Binding-site contacts:
Ligand atom O2G contacts residue ASP60 of chain 1.H at 3.5 Å (salt-bridge).
Ligand atom N6 contacts residue PHE476 of chain 1.H at 3.1 Å.
Ligand atom O1A contacts residue GLY40 of chain 1.H at 2.7 Å (h-bond).
Ligand atom O3G contacts residue ASP386 of chain 1.H at 3.6 Å (salt-bridge).
Ligand atom O1A contacts residue GLY160 of chain 1.H at 2.8 Å (h-bond).
Ligand atom O3G contacts residue MG1 of chain 1.X at 2.7 Å.
Ligand atom O1A contacts residue ASN59 of chain 1.H at 3.5 Å (h-bond).
Ligand atom O1B contacts residue MG1 of chain 1.X at 2.8 Å.
Ligand atom O1G contacts residue ASN59 of chain 1.H at 3.1 Å (h-bond).
Ligand atom O2' contacts residue GLU490 of chain 1.H at 1.8 Å (salt-bridge).
Ligand atom O1A contacts residue LEU39 of chain 1.H at 3.2 Å.
Ligand atom C3' contacts residue GLU490 of chain 1.H at 3.4 Å.
Ligand atom O2A contacts residue GLY160 of chain 1.H at 3.0 Å.
Ligand atom PA contacts residue GLY40 of chain 1.H at 3.4 Å.
Ligand atom O5' contacts residue GLY40 of chain 1.H at 2.9 Å (h-bond).
Ligand atom N3B contacts residue THR94 of chain 1.H at 3.3 Å (h-bond).
Ligand atom O2G contacts residue ASP91 of chain 1.H at 3.5 Å (salt-bridge).
Ligand atom O1G contacts residue GLY61 of chain 1.H at 3.0 Å (h-bond).
Ligand atom O2G contacts residue THR93 of chain 1.H at 2.9 Å (h-bond).
Ligand atom O1A contacts residue THR38 of chain 1.H at 2.6 Å (h-bond).
Ligand atom O2G contacts residue ASP386 of chain 1.H at 3.4 Å (salt-bridge).
Ligand atom O1G contacts residue THR94 of chain 1.H at 3.2 Å (h-bond).
Ligand atom C2 contacts residue LEU473 of chain 1.H at 3.5 Å (hydrophobic).
Ligand atom O2' contacts residue GLY404 of chain 1.H at 3.0 Å (h-bond).
Ligand atom PA contacts residue GLY160 of chain 1.H at 3.4 Å.
Ligand atom C2' contacts residue GLU490 of chain 1.H at 2.8 Å.
Ligand atom N7 contacts residue PRO41 of chain 1.H at 3.4 Å.
Ligand atom N3 contacts residue GLY404 of chain 1.H at 3.4 Å.
Ligand atom N1 contacts residue ASN474 of chain 1.H at 3.6 Å.
Ligand atom O1G contacts residue LYS161 of chain 1.H at 3.6 Å (salt-bridge).
Ligand atom O3G contacts residue LYS161 of chain 1.H at 3.0 Å (salt-bridge).
Ligand atom O2A contacts residue MG1 of chain 1.X at 2.9 Å.
Ligand atom O2B contacts residue THR95 of chain 1.H at 3.1 Å.
Ligand atom O1B contacts residue ASP91 of chain 1.H at 2.9 Å (salt-bridge).
Ligand atom PG contacts residue LYS161 of chain 1.H at 3.6 Å.
Ligand atom N3B contacts residue THR93 of chain 1.H at 3.6 Å.
Ligand atom O3G contacts residue ASP91 of chain 1.H at 3.0 Å (salt-bridge).
Ligand atom O2' contacts residue GLY403 of chain 1.H at 3.4 Å.
Ligand atom C5 contacts residue PRO41 of chain 1.H at 3.3 Å (hydrophobic).
Ligand atom O1G contacts residue ASP60 of chain 1.H at 3.4 Å.

Sequence of chain 1.H:
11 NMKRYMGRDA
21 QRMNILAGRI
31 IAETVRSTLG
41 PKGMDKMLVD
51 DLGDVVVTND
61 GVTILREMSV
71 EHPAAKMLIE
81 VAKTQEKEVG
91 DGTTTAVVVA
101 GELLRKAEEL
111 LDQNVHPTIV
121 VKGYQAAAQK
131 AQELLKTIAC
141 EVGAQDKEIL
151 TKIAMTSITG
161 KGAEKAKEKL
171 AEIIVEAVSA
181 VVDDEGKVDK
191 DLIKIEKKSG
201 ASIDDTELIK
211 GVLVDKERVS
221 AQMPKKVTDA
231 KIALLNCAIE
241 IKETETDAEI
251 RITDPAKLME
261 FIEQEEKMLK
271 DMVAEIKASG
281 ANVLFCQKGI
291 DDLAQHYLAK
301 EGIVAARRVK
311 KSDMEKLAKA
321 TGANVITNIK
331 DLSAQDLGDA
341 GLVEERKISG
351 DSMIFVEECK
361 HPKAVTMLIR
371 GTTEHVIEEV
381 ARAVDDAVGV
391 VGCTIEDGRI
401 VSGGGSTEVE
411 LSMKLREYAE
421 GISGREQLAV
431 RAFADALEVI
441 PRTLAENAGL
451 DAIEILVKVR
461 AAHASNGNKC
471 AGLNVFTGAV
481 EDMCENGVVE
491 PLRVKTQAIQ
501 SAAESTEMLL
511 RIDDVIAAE

This small molecule binds to this protein.
Small molecule (SMILES): Nc1ncnc2c1ncn2[C@@H]1O[C@H](CO[P](=O)(O)O[P](=O)(O)NP(=O)(O)O)[C@@H](O)[C@H]1O